Binding-site contacts:
Ligand atom C27 contacts residue ASN174 of chain 1.A at 3.3 Å.
Ligand atom C20 contacts residue SER27 of chain 1.A at 3.4 Å.
Ligand atom C30 contacts residue ASP54 of chain 1.A at 3.7 Å.
Ligand atom C12 contacts residue ARG271 of chain 1.A at 3.2 Å.
Ligand atom C2 contacts residue PHE273 of chain 1.A at 3.3 Å (hydrophobic).
Ligand atom C23 contacts residue VAL143 of chain 1.A at 3.6 Å (hydrophobic).
Ligand atom C4 contacts residue ARG271 of chain 1.A at 3.4 Å.
Ligand atom C26 contacts residue ARG177 of chain 1.A at 3.5 Å.
Ligand atom C30 contacts residue VAL139 of chain 1.A at 3.2 Å (hydrophobic).
Ligand atom C27 contacts residue TYR254 of chain 1.A at 3.6 Å (hydrophobic).
Ligand atom C24 contacts residue ARG271 of chain 1.A at 3.4 Å.
Ligand atom C4 contacts residue HIS24 of chain 1.A at 3.3 Å.
Ligand atom C1 contacts residue ARG271 of chain 1.A at 3.3 Å.
Ligand atom C11 contacts residue ASN174 of chain 1.A at 3.1 Å.
Ligand atom C6 contacts residue HIS24 of chain 1.A at 3.0 Å.
Ligand atom C21 contacts residue TYR254 of chain 1.A at 3.8 Å (hydrophobic).
Ligand atom C25 contacts residue ASP54 of chain 1.A at 3.8 Å.
Ligand atom C10 contacts residue TYR254 of chain 1.A at 2.7 Å (hydrophobic).
Ligand atom C18 contacts residue LYS26 of chain 1.A at 3.6 Å.
Ligand atom C9 contacts residue ASN174 of chain 1.A at 3.4 Å.
Ligand atom C3 contacts residue CYS50 of chain 1.A at 3.4 Å (hydrophobic).
Ligand atom C1 contacts residue PHE273 of chain 1.A at 3.3 Å (hydrophobic).
Ligand atom C1 contacts residue VAL272 of chain 1.A at 3.5 Å (hydrophobic).
Ligand atom C21 contacts residue PHE28 of chain 1.A at 3.6 Å (hydrophobic).
Ligand atom C28 contacts residue LYS26 of chain 1.A at 3.8 Å.
Ligand atom C6 contacts residue LYS26 of chain 1.A at 2.8 Å.
Ligand atom C24 contacts residue VAL272 of chain 1.A at 3.6 Å (hydrophobic).
Ligand atom C18 contacts residue SER27 of chain 1.A at 3.0 Å.
Ligand atom C9 contacts residue TYR254 of chain 1.A at 3.5 Å (hydrophobic).
Ligand atom C6 contacts residue SER25 of chain 1.A at 3.3 Å.
Ligand atom C24 contacts residue PHE273 of chain 1.A at 3.6 Å (hydrophobic).
Ligand atom C3 contacts residue ASP54 of chain 1.A at 3.1 Å.
Ligand atom C2 contacts residue VAL272 of chain 1.A at 2.8 Å (hydrophobic).
Ligand atom C20 contacts residue ARG177 of chain 1.A at 3.6 Å.
Ligand atom C26 contacts residue TYR254 of chain 1.A at 3.7 Å (hydrophobic).
Ligand atom C16 contacts residue ARG271 of chain 1.A at 3.5 Å.
Ligand atom C17 contacts residue TYR47 of chain 1.A at 3.7 Å (hydrophobic).
Ligand atom C11 contacts residue PHE28 of chain 1.A at 3.7 Å (hydrophobic).
Ligand atom C11 contacts residue TYR254 of chain 1.A at 2.7 Å (hydrophobic).
Ligand atom C8 contacts residue TYR254 of chain 1.A at 3.5 Å (hydrophobic).

A protein and the small-molecule ligand that binds it are described below.
Small molecule (SMILES): CC(=C=CC=C=C(C)CC/C=C(\C)CCC=C(C)C)CC/C=C(\C)CCC=C(C)C

Sequence of chain 1.A:
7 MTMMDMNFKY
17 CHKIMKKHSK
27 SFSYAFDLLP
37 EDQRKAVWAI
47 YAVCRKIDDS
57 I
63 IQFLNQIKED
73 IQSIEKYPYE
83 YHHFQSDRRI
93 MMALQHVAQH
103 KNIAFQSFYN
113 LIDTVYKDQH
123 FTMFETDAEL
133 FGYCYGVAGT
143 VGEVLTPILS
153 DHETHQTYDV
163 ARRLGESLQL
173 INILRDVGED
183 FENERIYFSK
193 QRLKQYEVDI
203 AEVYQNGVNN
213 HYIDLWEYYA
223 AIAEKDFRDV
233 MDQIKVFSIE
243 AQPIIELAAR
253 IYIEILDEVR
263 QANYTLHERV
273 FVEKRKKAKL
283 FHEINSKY